Binding-site contacts:
Ligand atom CAN contacts residue TYR407 of chain 1.A at 2.6 Å (hydrophobic).
Ligand atom CAZ contacts residue GLU73 of chain 1.A at 4.1 Å.
Ligand atom CAK contacts residue TYR407 of chain 1.A at 4.0 Å (hydrophobic).
Ligand atom CAV contacts residue TYR407 of chain 1.A at 4.1 Å (hydrophobic).
Ligand atom CBB contacts residue TRP254 of chain 1.A at 3.6 Å (hydrophobic).
Ligand atom CAI contacts residue LEU247 of chain 1.A at 3.2 Å (hydrophobic).
Ligand atom CAL contacts residue TYR91 of chain 1.A at 3.8 Å (hydrophobic).
Ligand atom CAM contacts residue TYR407 of chain 1.A at 3.3 Å (hydrophobic).
Ligand atom CAR contacts residue TYR407 of chain 1.A at 4.0 Å (hydrophobic).
Ligand atom NAA contacts residue TYR91 of chain 1.A at 3.6 Å.
Ligand atom CBA contacts residue TRP62 of chain 1.A at 4.0 Å (hydrophobic).
Ligand atom CAF contacts residue TYR91 of chain 1.A at 3.0 Å (hydrophobic).
Ligand atom CAP contacts residue TYR407 of chain 1.A at 3.7 Å (hydrophobic).
Ligand atom CAJ contacts residue TYR407 of chain 1.A at 3.9 Å (hydrophobic).
Ligand atom CBA contacts residue TRP141 of chain 1.A at 2.6 Å (hydrophobic).
Ligand atom CAX contacts residue TYR407 of chain 1.A at 3.9 Å (hydrophobic).
Ligand atom CAH contacts residue LEU247 of chain 1.A at 3.5 Å (hydrophobic).
Ligand atom CAD contacts residue SER410 of chain 1.A at 3.6 Å.
Ligand atom CAK contacts residue TRP406 of chain 1.A at 3.5 Å (hydrophobic).
Ligand atom NAA contacts residue TRP62 of chain 1.A at 3.9 Å.
Ligand atom CAL contacts residue TRP406 of chain 1.A at 3.2 Å (hydrophobic).
Ligand atom CAO contacts residue TYR407 of chain 1.A at 2.9 Å (hydrophobic).
Ligand atom OBC contacts residue SER410 of chain 1.A at 2.6 Å (h-bond).
Ligand atom OBC contacts residue TRP254 of chain 1.A at 3.2 Å.
Ligand atom CAG contacts residue SER410 of chain 1.A at 3.8 Å.
Ligand atom CAB contacts residue TYR91 of chain 1.A at 3.0 Å (hydrophobic).
Ligand atom CBB contacts residue TRP62 of chain 1.A at 3.6 Å (hydrophobic).
Ligand atom CBB contacts residue TRP141 of chain 1.A at 4.0 Å (hydrophobic).
Ligand atom CAH contacts residue SER410 of chain 1.A at 3.9 Å.
Ligand atom CBA contacts residue TYR91 of chain 1.A at 3.8 Å (hydrophobic).
Ligand atom NAA contacts residue TRP141 of chain 1.A at 4.0 Å.
Ligand atom CAB contacts residue TRP62 of chain 1.A at 3.5 Å (hydrophobic).
Ligand atom CAJ contacts residue LEU247 of chain 1.A at 3.9 Å (hydrophobic).
Ligand atom CAC contacts residue TYR91 of chain 1.A at 3.6 Å (hydrophobic).
Ligand atom CAI contacts residue LEU246 of chain 1.A at 4.0 Å (hydrophobic).
Ligand atom OBC contacts residue TRP406 of chain 1.A at 4.1 Å.
Ligand atom CAG contacts residue TYR91 of chain 1.A at 4.1 Å (hydrophobic).
Ligand atom OBD contacts residue GLN86 of chain 1.A at 3.2 Å (h-bond).
Ligand atom CAU contacts residue TYR407 of chain 1.A at 3.7 Å (hydrophobic).
Ligand atom CAC contacts residue TRP406 of chain 1.A at 4.1 Å (hydrophobic).

Sequence of chain 1.A:
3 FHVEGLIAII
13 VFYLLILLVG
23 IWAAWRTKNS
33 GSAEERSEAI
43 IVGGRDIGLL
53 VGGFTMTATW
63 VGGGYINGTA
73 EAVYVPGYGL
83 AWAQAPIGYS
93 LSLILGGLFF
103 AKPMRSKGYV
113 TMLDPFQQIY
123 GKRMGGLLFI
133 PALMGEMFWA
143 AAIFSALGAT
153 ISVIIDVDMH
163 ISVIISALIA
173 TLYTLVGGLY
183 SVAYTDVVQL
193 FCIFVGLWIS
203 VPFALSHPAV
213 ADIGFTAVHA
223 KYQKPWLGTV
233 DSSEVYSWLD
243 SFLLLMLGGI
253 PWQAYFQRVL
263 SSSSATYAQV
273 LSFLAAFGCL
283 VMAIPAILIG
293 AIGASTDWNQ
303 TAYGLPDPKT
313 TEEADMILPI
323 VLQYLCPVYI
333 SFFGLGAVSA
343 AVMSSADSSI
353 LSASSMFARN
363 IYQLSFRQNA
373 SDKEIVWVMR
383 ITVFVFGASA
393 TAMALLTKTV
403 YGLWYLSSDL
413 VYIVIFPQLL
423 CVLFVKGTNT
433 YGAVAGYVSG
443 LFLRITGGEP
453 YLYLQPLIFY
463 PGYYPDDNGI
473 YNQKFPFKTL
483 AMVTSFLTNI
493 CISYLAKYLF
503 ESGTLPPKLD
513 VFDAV

A protein and the small-molecule ligand that binds it are described below.
Small molecule (SMILES): C[N+]1(C)CCO[C@@](O)(c2ccc(-c3ccc([C@@]4(O)C[N+](C)(C)CCO4)cc3)cc2)C1